Sequence of chain 1.B:
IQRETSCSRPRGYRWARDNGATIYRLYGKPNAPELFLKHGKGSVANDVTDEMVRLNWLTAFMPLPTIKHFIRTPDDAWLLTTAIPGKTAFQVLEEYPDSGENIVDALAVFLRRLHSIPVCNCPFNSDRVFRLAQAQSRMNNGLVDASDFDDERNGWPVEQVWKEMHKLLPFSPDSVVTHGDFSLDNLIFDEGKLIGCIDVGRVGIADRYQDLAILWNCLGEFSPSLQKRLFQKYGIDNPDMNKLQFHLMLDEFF

Binding-site contacts:
Ligand atom C2 contacts residue ILE102 of chain 1.B at 3.8 Å (hydrophobic).
Ligand atom C2 contacts residue PRO83 of chain 1.B at 3.6 Å (hydrophobic).
Ligand atom C9 contacts residue ILE216 of chain 1.B at 3.8 Å (hydrophobic).
Ligand atom N3 contacts residue PHE54 of chain 1.B at 3.8 Å.
Ligand atom C5 contacts residue ILE216 of chain 1.B at 4.0 Å (hydrophobic).
Ligand atom N7 contacts residue ILE102 of chain 1.B at 3.0 Å (h-bond).
Ligand atom C29 contacts residue ASP217 of chain 1.B at 4.3 Å.
Ligand atom C11 contacts residue PHE54 of chain 1.B at 4.2 Å (hydrophobic).
Ligand atom N8 contacts residue ILE216 of chain 1.B at 3.8 Å.
Ligand atom C5 contacts residue PHE54 of chain 1.B at 3.5 Å (hydrophobic).
Ligand atom N8 contacts residue PHE54 of chain 1.B at 4.3 Å.
Ligand atom N7 contacts residue ALA101 of chain 1.B at 3.6 Å.
Ligand atom C6 contacts residue PHE54 of chain 1.B at 3.6 Å (hydrophobic).
Ligand atom C33 contacts residue ASP217 of chain 1.B at 3.5 Å.
Ligand atom C37 contacts residue LYS56 of chain 1.B at 4.3 Å.
Ligand atom C2 contacts residue ILE216 of chain 1.B at 3.8 Å (hydrophobic).
Ligand atom C13 contacts residue GLY104 of chain 1.B at 4.2 Å.
Ligand atom C37 contacts residue PHE54 of chain 1.B at 3.8 Å (hydrophobic).
Ligand atom C24 contacts residue THR106 of chain 1.B at 4.2 Å.
Ligand atom C33 contacts residue LYS56 of chain 1.B at 4.2 Å.
Ligand atom N3 contacts residue PRO83 of chain 1.B at 4.2 Å.
Ligand atom C14 contacts residue THR106 of chain 1.B at 4.1 Å.
Ligand atom C6 contacts residue ILE102 of chain 1.B at 3.8 Å (hydrophobic).
Ligand atom C4 contacts residue ILE216 of chain 1.B at 4.0 Å (hydrophobic).
Ligand atom C9 contacts residue PHE54 of chain 1.B at 3.9 Å (hydrophobic).
Ligand atom N1 contacts residue ILE216 of chain 1.B at 3.9 Å.
Ligand atom C2 contacts residue PHE54 of chain 1.B at 3.9 Å (hydrophobic).
Ligand atom N7 contacts residue ILE216 of chain 1.B at 3.9 Å.
Ligand atom C2 contacts residue ALA101 of chain 1.B at 4.0 Å (hydrophobic).
Ligand atom N10 contacts residue PHE54 of chain 1.B at 4.0 Å.
Ligand atom C37 contacts residue ILE41 of chain 1.B at 4.2 Å (hydrophobic).
Ligand atom N7 contacts residue PHE54 of chain 1.B at 3.9 Å.
Ligand atom C4 contacts residue PHE54 of chain 1.B at 3.8 Å (hydrophobic).
Ligand atom C24 contacts residue GLN109 of chain 1.B at 3.4 Å.
Ligand atom N3 contacts residue ILE216 of chain 1.B at 3.9 Å.
Ligand atom N10 contacts residue ILE102 of chain 1.B at 2.8 Å (h-bond).
Ligand atom C2 contacts residue THR100 of chain 1.B at 3.9 Å.
Ligand atom C29 contacts residue ILE41 of chain 1.B at 3.7 Å (hydrophobic).
Ligand atom C6 contacts residue ILE216 of chain 1.B at 4.2 Å (hydrophobic).
Ligand atom C33 contacts residue ILE216 of chain 1.B at 4.0 Å (hydrophobic).

The small molecule below binds the protein below.
Small molecule (SMILES): Cc1ccc(-c2nn(C(C)(C)C)c3ncnc(N)c23)cc1